This protein binds this small molecule.
Small molecule (SMILES): CSCC[C@H](N)C(=O)N[C@@H](Cc1ccccc1)C(=O)N[C@@H](C)C(=O)N[C@@H](CC(C)C)C(=O)N[C@H](B(O)O)C(C)C

Binding-site contacts:
Ligand atom CG contacts residue LEU189 of chain 1.A at 3.9 Å (hydrophobic).
Ligand atom O contacts residue VAL191 of chain 1.A at 3.7 Å.
Ligand atom N contacts residue HIS64 of chain 1.A at 3.9 Å.
Ligand atom N contacts residue THR188 of chain 1.A at 3.3 Å (h-bond).
Ligand atom CE2 contacts residue LEU153 of chain 1.A at 3.6 Å (hydrophobic).
Ligand atom B contacts residue SER172 of chain 1.A at 1.6 Å.
Ligand atom O2 contacts residue ASN168 of chain 1.A at 4.0 Å.
Ligand atom O contacts residue LEU189 of chain 1.A at 3.4 Å.
Ligand atom O1 contacts residue HIS64 of chain 1.A at 3.3 Å (h-bond).
Ligand atom B contacts residue GLY170 of chain 1.A at 3.9 Å.
Ligand atom O2 contacts residue GLY170 of chain 1.A at 2.5 Å (h-bond).
Ligand atom CZ contacts residue LEU153 of chain 1.A at 3.6 Å (hydrophobic).
Ligand atom O2 contacts residue ASN171 of chain 1.A at 3.5 Å (h-bond).
Ligand atom CG2 contacts residue THR188 of chain 1.A at 3.2 Å.
Ligand atom B contacts residue HIS64 of chain 1.A at 3.7 Å.
Ligand atom CD1 contacts residue ASP94 of chain 1.A at 3.8 Å.
Ligand atom CA contacts residue LYS190 of chain 1.A at 3.7 Å.
Ligand atom CB contacts residue TYR169 of chain 1.A at 4.0 Å (hydrophobic).
Ligand atom O contacts residue LYS190 of chain 1.A at 2.9 Å (salt-bridge).
Ligand atom O2 contacts residue TYR169 of chain 1.A at 3.6 Å.
Ligand atom CG1 contacts residue ASN168 of chain 1.A at 3.9 Å.
Ligand atom CD1 contacts residue HIS64 of chain 1.A at 3.6 Å.
Ligand atom CD1 contacts residue LEU189 of chain 1.A at 4.0 Å (hydrophobic).
Ligand atom O2 contacts residue SER172 of chain 1.A at 2.4 Å (h-bond).
Ligand atom O1 contacts residue SER172 of chain 1.A at 2.5 Å (h-bond).
Ligand atom CG1 contacts residue LYS190 of chain 1.A at 4.0 Å.
Ligand atom N contacts residue LYS190 of chain 1.A at 2.7 Å (salt-bridge).
Ligand atom CB contacts residue LYS190 of chain 1.A at 3.7 Å.
Ligand atom N contacts residue SER172 of chain 1.A at 2.9 Å (h-bond).
Ligand atom C contacts residue LYS190 of chain 1.A at 3.4 Å.
Ligand atom CD2 contacts residue LEU151 of chain 1.A at 3.9 Å (hydrophobic).
Ligand atom CG2 contacts residue SER172 of chain 1.A at 3.0 Å.
Ligand atom O contacts residue TYR169 of chain 1.A at 3.4 Å.
Ligand atom CD2 contacts residue LEU189 of chain 1.A at 3.1 Å (hydrophobic).
Ligand atom CB contacts residue SER172 of chain 1.A at 3.0 Å.
Ligand atom CA contacts residue LEU151 of chain 1.A at 3.9 Å (hydrophobic).
Ligand atom CA contacts residue SER172 of chain 1.A at 2.5 Å.
Ligand atom CA contacts residue LYS190 of chain 1.A at 3.4 Å.
Ligand atom CA contacts residue THR188 of chain 1.A at 3.7 Å.
Ligand atom CB contacts residue ASN168 of chain 1.A at 3.7 Å.

Sequence of chain 1.A:
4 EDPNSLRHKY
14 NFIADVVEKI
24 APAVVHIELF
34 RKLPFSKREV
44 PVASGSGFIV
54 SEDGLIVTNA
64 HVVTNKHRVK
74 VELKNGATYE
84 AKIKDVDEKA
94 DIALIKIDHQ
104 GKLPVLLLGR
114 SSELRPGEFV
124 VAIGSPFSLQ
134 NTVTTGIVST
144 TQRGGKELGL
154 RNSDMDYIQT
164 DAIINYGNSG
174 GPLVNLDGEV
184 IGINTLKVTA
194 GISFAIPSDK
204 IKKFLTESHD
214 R